Binding-site contacts:
Ligand atom C12 contacts residue ASP204 of chain 1.B at 3.7 Å.
Ligand atom N7 contacts residue LYS85 of chain 1.B at 3.3 Å (salt-bridge).
Ligand atom N6 contacts residue VAL119 of chain 1.B at 4.0 Å.
Ligand atom N5 contacts residue VAL203 of chain 1.B at 3.7 Å.
Ligand atom C4 contacts residue ALA83 of chain 1.B at 3.3 Å (hydrophobic).
Ligand atom N2 contacts residue LEU138 of chain 1.B at 3.8 Å.
Ligand atom N1 contacts residue MET137 of chain 1.B at 3.8 Å.
Ligand atom N2 contacts residue ALA83 of chain 1.B at 3.4 Å.
Ligand atom N2 contacts residue GLU136 of chain 1.B at 2.9 Å (salt-bridge).
Ligand atom C8 contacts residue GLU136 of chain 1.B at 3.8 Å.
Ligand atom C12 contacts residue GLU100 of chain 1.B at 3.9 Å.
Ligand atom C8 contacts residue PHE135 of chain 1.B at 3.5 Å (hydrophobic).
Ligand atom C3 contacts residue ALA83 of chain 1.B at 4.0 Å (hydrophobic).
Ligand atom C8 contacts residue VAL119 of chain 1.B at 3.7 Å (hydrophobic).
Ligand atom N6 contacts residue ASP204 of chain 1.B at 3.3 Å (salt-bridge).
Ligand atom N7 contacts residue VAL203 of chain 1.B at 4.0 Å.
Ligand atom C12 contacts residue PHE135 of chain 1.B at 3.8 Å (hydrophobic).
Ligand atom C15 contacts residue VAL70 of chain 1.B at 3.7 Å (hydrophobic).
Ligand atom C4 contacts residue GLU136 of chain 1.B at 3.8 Å.
Ligand atom C3 contacts residue LEU138 of chain 1.B at 3.6 Å (hydrophobic).
Ligand atom N6 contacts residue GLU100 of chain 1.B at 2.8 Å (salt-bridge).
Ligand atom O1 contacts residue LEU191 of chain 1.B at 3.9 Å.
Ligand atom N7 contacts residue ASP204 of chain 1.B at 3.7 Å.
Ligand atom C2 contacts residue LEU191 of chain 1.B at 4.0 Å (hydrophobic).
Ligand atom O1 contacts residue VAL70 of chain 1.B at 3.9 Å.
Ligand atom N2 contacts residue PHE135 of chain 1.B at 3.8 Å.
Ligand atom N1 contacts residue LEU138 of chain 1.B at 2.8 Å (h-bond).
Ligand atom N5 contacts residue PHE135 of chain 1.B at 3.8 Å.
Ligand atom C12 contacts residue VAL203 of chain 1.B at 3.6 Å (hydrophobic).
Ligand atom C10 contacts residue LEU191 of chain 1.B at 3.7 Å (hydrophobic).
Ligand atom N6 contacts residue PHE135 of chain 1.B at 3.1 Å.
Ligand atom C3 contacts residue ILE62 of chain 1.B at 3.8 Å (hydrophobic).
Ligand atom C4 contacts residue LEU138 of chain 1.B at 3.6 Å (hydrophobic).
Ligand atom C1 contacts residue LEU191 of chain 1.B at 3.6 Å (hydrophobic).
Ligand atom N6 contacts residue VAL203 of chain 1.B at 3.9 Å.
Ligand atom C15 contacts residue ILE62 of chain 1.B at 4.0 Å (hydrophobic).
Ligand atom C1 contacts residue VAL70 of chain 1.B at 3.9 Å (hydrophobic).
Ligand atom C10 contacts residue ALA83 of chain 1.B at 3.9 Å (hydrophobic).
Ligand atom N1 contacts residue ALA83 of chain 1.B at 3.4 Å.
Ligand atom C2 contacts residue ILE62 of chain 1.B at 3.9 Å (hydrophobic).

A protein and the small-molecule ligand that binds it are described below.
Small molecule (SMILES): COc1ccnc2[nH]cc(-c3ccnc(N)n3)c12

Sequence of chain 1.B:
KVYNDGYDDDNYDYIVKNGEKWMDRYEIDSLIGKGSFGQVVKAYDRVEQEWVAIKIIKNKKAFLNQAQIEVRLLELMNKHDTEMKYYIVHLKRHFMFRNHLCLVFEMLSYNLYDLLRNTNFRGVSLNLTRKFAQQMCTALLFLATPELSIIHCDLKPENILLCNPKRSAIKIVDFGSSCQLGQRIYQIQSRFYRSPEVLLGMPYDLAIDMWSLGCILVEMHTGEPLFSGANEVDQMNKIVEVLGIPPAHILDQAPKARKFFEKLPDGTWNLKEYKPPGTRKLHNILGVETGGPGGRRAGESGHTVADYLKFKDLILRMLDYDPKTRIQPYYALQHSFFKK